Binding-site contacts:
Ligand atom C8 contacts residue LYS27 of chain 1.B at 4.5 Å.
Ligand atom C2 contacts residue ASN28 of chain 1.B at 2.4 Å.
Ligand atom O4 contacts residue THR18 of chain 1.B at 4.5 Å.
Ligand atom C4 contacts residue GLN20 of chain 1.B at 3.8 Å.
Ligand atom C7 contacts residue ASN28 of chain 1.B at 3.7 Å.
Ligand atom O5 contacts residue ASN28 of chain 1.B at 2.4 Å (h-bond).
Ligand atom C3 contacts residue GLN20 of chain 1.B at 4.2 Å.
Ligand atom N2 contacts residue ASN28 of chain 1.B at 2.6 Å (h-bond).
Ligand atom C5 contacts residue ASN28 of chain 1.B at 3.6 Å.
Ligand atom C4 contacts residue ASN28 of chain 1.B at 4.2 Å.
Ligand atom O7 contacts residue ASN28 of chain 1.B at 4.3 Å.
Ligand atom C1 contacts residue ASN28 of chain 1.B at 1.4 Å.
Ligand atom C3 contacts residue ASN28 of chain 1.B at 3.7 Å.
Ligand atom C1 contacts residue GLN20 of chain 1.B at 4.3 Å.
Ligand atom O6 contacts residue GLN20 of chain 1.B at 4.5 Å.
Ligand atom O5 contacts residue GLN20 of chain 1.B at 4.1 Å.
Ligand atom C5 contacts residue GLN20 of chain 1.B at 4.4 Å.

This protein binds this small molecule.
Small molecule (SMILES): CC(=O)N[C@H]1CO[C@H](CO[C@@H]2O[C@@H](C)[C@@H](O)[C@@H](O)[C@@H]2O)[C@@H](O)[C@@H]1O

Sequence of chain 1.B:
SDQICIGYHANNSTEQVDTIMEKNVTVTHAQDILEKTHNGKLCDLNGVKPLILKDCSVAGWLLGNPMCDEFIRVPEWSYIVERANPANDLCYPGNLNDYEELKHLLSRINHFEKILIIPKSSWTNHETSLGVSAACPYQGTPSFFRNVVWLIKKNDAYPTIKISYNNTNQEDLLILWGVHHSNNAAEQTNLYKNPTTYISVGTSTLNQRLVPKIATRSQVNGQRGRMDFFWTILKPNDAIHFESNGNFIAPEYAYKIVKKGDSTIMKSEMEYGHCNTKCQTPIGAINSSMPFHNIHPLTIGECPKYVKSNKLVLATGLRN